Sequence of chain 1.E:
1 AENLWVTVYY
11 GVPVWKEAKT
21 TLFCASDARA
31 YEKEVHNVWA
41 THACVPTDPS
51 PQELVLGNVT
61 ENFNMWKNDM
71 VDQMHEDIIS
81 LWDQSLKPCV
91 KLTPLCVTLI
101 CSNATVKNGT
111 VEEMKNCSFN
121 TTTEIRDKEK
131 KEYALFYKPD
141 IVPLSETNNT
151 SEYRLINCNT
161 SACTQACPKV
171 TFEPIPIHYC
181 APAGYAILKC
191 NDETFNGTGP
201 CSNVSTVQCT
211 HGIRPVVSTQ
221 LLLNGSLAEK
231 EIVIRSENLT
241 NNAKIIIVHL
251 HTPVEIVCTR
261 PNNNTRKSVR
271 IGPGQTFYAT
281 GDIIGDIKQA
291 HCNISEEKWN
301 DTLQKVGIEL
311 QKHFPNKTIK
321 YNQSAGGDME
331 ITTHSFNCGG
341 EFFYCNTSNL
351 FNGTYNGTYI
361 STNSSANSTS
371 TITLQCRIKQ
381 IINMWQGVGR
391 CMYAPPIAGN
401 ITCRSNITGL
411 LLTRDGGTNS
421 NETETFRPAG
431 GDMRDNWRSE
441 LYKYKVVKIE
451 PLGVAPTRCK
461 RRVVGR

Binding-site contacts:
Ligand atom O6 contacts residue ARG154 of chain 1.E at 4.3 Å.
Ligand atom C8 contacts residue ASN159 of chain 1.E at 4.0 Å.
Ligand atom C1 contacts residue ARG154 of chain 1.E at 3.9 Å.
Ligand atom C5 contacts residue ARG154 of chain 1.E at 4.3 Å.
Ligand atom C3 contacts residue ASN159 of chain 1.E at 3.8 Å.
Ligand atom O5 contacts residue ARG154 of chain 1.E at 3.1 Å (salt-bridge).
Ligand atom C6 contacts residue ILE156 of chain 1.E at 3.9 Å (hydrophobic).
Ligand atom C5 contacts residue ILE156 of chain 1.E at 4.3 Å (hydrophobic).
Ligand atom C6 contacts residue VAL142 of chain 1.E at 3.9 Å (hydrophobic).
Ligand atom C6 contacts residue ARG154 of chain 1.E at 4.2 Å.
Ligand atom C2 contacts residue ASN159 of chain 1.E at 2.5 Å.
Ligand atom O6 contacts residue VAL142 of chain 1.E at 3.9 Å.
Ligand atom C5 contacts residue ASN159 of chain 1.E at 3.7 Å.
Ligand atom N2 contacts residue ASN159 of chain 1.E at 3.0 Å (h-bond).
Ligand atom O7 contacts residue ASN159 of chain 1.E at 2.8 Å (h-bond).
Ligand atom C1 contacts residue ASN159 of chain 1.E at 1.4 Å.
Ligand atom C7 contacts residue ASN159 of chain 1.E at 3.1 Å.
Ligand atom O5 contacts residue ASN159 of chain 1.E at 2.3 Å (h-bond).
Ligand atom C4 contacts residue ASN159 of chain 1.E at 4.3 Å.

The protein below binds the small molecule below.
Small molecule (SMILES): CC(=O)N[C@H]1[C@H](O[C@H]2[C@H](O)[C@@H](NC(C)=O)CO[C@@H]2CO)O[C@H](CO)[C@@H](O[C@@H]2O[C@H](CO)[C@@H](O)[C@H](O)[C@@H]2O)[C@@H]1O